Sequence of chain 1.A:
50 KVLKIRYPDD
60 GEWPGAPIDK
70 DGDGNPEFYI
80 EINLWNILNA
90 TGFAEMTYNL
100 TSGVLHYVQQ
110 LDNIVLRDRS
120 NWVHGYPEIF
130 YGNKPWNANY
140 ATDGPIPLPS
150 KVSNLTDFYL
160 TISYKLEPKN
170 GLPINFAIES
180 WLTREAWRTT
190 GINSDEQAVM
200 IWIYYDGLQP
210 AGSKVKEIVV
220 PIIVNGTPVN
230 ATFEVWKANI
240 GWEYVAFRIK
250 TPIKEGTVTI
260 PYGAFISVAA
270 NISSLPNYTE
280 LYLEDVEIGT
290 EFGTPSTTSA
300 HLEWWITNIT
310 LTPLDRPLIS

Binding-site contacts:
Ligand atom C2 contacts residue GLN208 of chain 1.A at 3.5 Å.
Ligand atom C4 contacts residue TRP121 of chain 1.A at 4.2 Å (hydrophobic).
Ligand atom C3 contacts residue TRP121 of chain 1.A at 3.8 Å (hydrophobic).
Ligand atom C1 contacts residue GLN208 of chain 1.A at 4.1 Å.
Ligand atom O2 contacts residue TRP201 of chain 1.A at 3.4 Å.
Ligand atom O3 contacts residue GLU290 of chain 1.A at 2.6 Å (salt-bridge).
Ligand atom C5 contacts residue ASN120 of chain 1.A at 3.7 Å.
Ligand atom O2 contacts residue TYR243 of chain 1.A at 3.9 Å.
Ligand atom C1 contacts residue TRP121 of chain 1.A at 3.9 Å (hydrophobic).
Ligand atom O1 contacts residue GLN208 of chain 1.A at 4.2 Å.
Ligand atom O3 contacts residue PRO209 of chain 1.A at 3.8 Å.
Ligand atom O3 contacts residue MET199 of chain 1.A at 3.5 Å (h-bond).
Ligand atom O3 contacts residue GLN208 of chain 1.A at 3.5 Å (h-bond).
Ligand atom O4 contacts residue VAL122 of chain 1.A at 4.1 Å.
Ligand atom O5 contacts residue ALA210 of chain 1.A at 3.8 Å.
Ligand atom O3 contacts residue TRP201 of chain 1.A at 3.5 Å.
Ligand atom O6 contacts residue ASN120 of chain 1.A at 2.7 Å (h-bond).
Ligand atom C3 contacts residue GLU290 of chain 1.A at 3.3 Å.
Ligand atom O2 contacts residue TRP121 of chain 1.A at 3.7 Å.
Ligand atom O2 contacts residue PRO209 of chain 1.A at 3.7 Å.
Ligand atom C4 contacts residue GLU290 of chain 1.A at 3.6 Å.
Ligand atom O5 contacts residue ASN120 of chain 1.A at 4.2 Å.
Ligand atom O4 contacts residue GOL1 of chain 1.O at 3.2 Å (h-bond).
Ligand atom C2 contacts residue PRO209 of chain 1.A at 4.0 Å (hydrophobic).
Ligand atom O4 contacts residue GLU290 of chain 1.A at 2.5 Å (salt-bridge).
Ligand atom O2 contacts residue GLN208 of chain 1.A at 2.7 Å (h-bond).
Ligand atom O3 contacts residue ALA210 of chain 1.A at 3.4 Å (h-bond).
Ligand atom C6 contacts residue ASN120 of chain 1.A at 3.6 Å.
Ligand atom C1 contacts residue ALA210 of chain 1.A at 4.1 Å (hydrophobic).
Ligand atom O2 contacts residue ALA210 of chain 1.A at 4.0 Å.
Ligand atom C2 contacts residue TYR243 of chain 1.A at 3.5 Å (hydrophobic).
Ligand atom O3 contacts residue TYR243 of chain 1.A at 2.7 Å (h-bond).
Ligand atom C4 contacts residue TYR243 of chain 1.A at 4.1 Å (hydrophobic).
Ligand atom C2 contacts residue ALA210 of chain 1.A at 3.5 Å (hydrophobic).
Ligand atom O4 contacts residue TRP121 of chain 1.A at 3.7 Å.
Ligand atom O2 contacts residue GLU290 of chain 1.A at 4.2 Å.
Ligand atom O5 contacts residue TRP121 of chain 1.A at 4.2 Å.
Ligand atom C5 contacts residue TRP121 of chain 1.A at 3.8 Å (hydrophobic).
Ligand atom C3 contacts residue GLN208 of chain 1.A at 4.1 Å.
Ligand atom C3 contacts residue TYR243 of chain 1.A at 3.6 Å (hydrophobic).

This small molecule binds to this protein.
Small molecule (SMILES): OC[C@H]1O[C@@H](O[C@@H]2[C@@H](O)[C@H](O)O[C@H](CO)[C@H]2O)[C@H](O)[C@@H](O)[C@@H]1O